The protein below binds the small molecule below.
Small molecule (SMILES): CCCCCCc1ccc(Oc2ccccc2C#N)c(O)c1

Sequence of chain 3.A:
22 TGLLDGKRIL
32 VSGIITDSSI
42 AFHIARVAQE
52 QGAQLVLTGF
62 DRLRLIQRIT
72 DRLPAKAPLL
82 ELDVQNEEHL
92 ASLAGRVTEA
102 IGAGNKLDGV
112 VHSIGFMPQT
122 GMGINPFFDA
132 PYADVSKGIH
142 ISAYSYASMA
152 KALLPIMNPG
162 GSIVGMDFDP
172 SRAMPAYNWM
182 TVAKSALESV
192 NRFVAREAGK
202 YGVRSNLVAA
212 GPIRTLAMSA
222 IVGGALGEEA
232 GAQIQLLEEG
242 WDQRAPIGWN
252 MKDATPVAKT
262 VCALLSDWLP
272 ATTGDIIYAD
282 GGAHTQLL

Binding-site contacts:
Ligand atom C1 contacts residue NAD1 of chain 3.B at 3.6 Å.
Ligand atom C5 contacts residue NAD1 of chain 3.B at 3.5 Å.
Ligand atom C19 contacts residue PRO176 of chain 3.A at 3.1 Å (hydrophobic).
Ligand atom C10 contacts residue MET123 of chain 3.A at 3.7 Å (hydrophobic).
Ligand atom C8 contacts residue NAD1 of chain 3.B at 3.6 Å.
Ligand atom NAB contacts residue GLY116 of chain 3.A at 3.3 Å (h-bond).
Ligand atom O17 contacts residue LYS185 of chain 3.A at 3.7 Å.
Ligand atom C19 contacts residue TYR178 of chain 3.A at 3.8 Å (hydrophobic).
Ligand atom C4 contacts residue MET219 of chain 3.A at 3.7 Å (hydrophobic).
Ligand atom C12 contacts residue GLY116 of chain 3.A at 3.6 Å.
Ligand atom C3 contacts residue NAD1 of chain 3.B at 3.2 Å.
Ligand atom CAD contacts residue NAD1 of chain 3.B at 3.7 Å.
Ligand atom C3 contacts residue MET219 of chain 3.A at 3.8 Å (hydrophobic).
Ligand atom C14 contacts residue NAD1 of chain 3.B at 3.3 Å.
Ligand atom CAD contacts residue ALA218 of chain 3.A at 3.5 Å (hydrophobic).
Ligand atom C1 contacts residue TYR178 of chain 3.A at 3.5 Å (hydrophobic).
Ligand atom C12 contacts residue ACT1 of chain 3.E at 3.5 Å.
Ligand atom C6 contacts residue TYR178 of chain 3.A at 3.3 Å (hydrophobic).
Ligand atom C2 contacts residue NAD1 of chain 3.B at 3.2 Å.
Ligand atom C16 contacts residue PHE169 of chain 3.A at 3.8 Å (hydrophobic).
Ligand atom C12 contacts residue PHE117 of chain 3.A at 3.6 Å (hydrophobic).
Ligand atom C4 contacts residue NAD1 of chain 3.B at 3.6 Å.
Ligand atom O7 contacts residue ALA218 of chain 3.A at 3.6 Å.
Ligand atom C11 contacts residue ACT1 of chain 3.E at 3.3 Å.
Ligand atom O7 contacts residue NAD1 of chain 3.B at 3.1 Å (h-bond).
Ligand atom C3 contacts residue ILE222 of chain 3.A at 3.8 Å (hydrophobic).
Ligand atom C6 contacts residue NAD1 of chain 3.B at 3.4 Å.
Ligand atom CAD contacts residue GLY116 of chain 3.A at 3.5 Å.
Ligand atom C10 contacts residue ACT1 of chain 3.E at 3.8 Å.
Ligand atom NAB contacts residue ALA218 of chain 3.A at 3.7 Å.
Ligand atom O17 contacts residue TYR178 of chain 3.A at 2.4 Å (h-bond).
Ligand atom C11 contacts residue MET181 of chain 3.A at 3.7 Å (hydrophobic).
Ligand atom C13 contacts residue ALA218 of chain 3.A at 3.7 Å (hydrophobic).
Ligand atom C8 contacts residue ALA218 of chain 3.A at 3.8 Å (hydrophobic).
Ligand atom C10 contacts residue MET181 of chain 3.A at 3.6 Å (hydrophobic).
Ligand atom C17 contacts residue LEU238 of chain 3.A at 3.8 Å (hydrophobic).
Ligand atom O17 contacts residue NAD1 of chain 3.B at 2.5 Å (h-bond).
Ligand atom NAB contacts residue NAD1 of chain 3.B at 3.3 Å.
Ligand atom C12 contacts residue MET181 of chain 3.A at 3.9 Å (hydrophobic).
Ligand atom C11 contacts residue MET118 of chain 3.A at 3.9 Å (hydrophobic).